The protein below binds the small molecule below.
Small molecule (SMILES): CC(C)C[C@H](NC(=O)[C@H](CC1=c2ccccc2=NC1)NC(=O)[C@H](C)NC(=O)[C@H](C)N)C(=O)N[C@@H](Cc1ccccc1)C(=O)N[C@@H](CCC(=O)O)C(=O)N[C@@H](C)C=O

Sequence of chain 5.A:
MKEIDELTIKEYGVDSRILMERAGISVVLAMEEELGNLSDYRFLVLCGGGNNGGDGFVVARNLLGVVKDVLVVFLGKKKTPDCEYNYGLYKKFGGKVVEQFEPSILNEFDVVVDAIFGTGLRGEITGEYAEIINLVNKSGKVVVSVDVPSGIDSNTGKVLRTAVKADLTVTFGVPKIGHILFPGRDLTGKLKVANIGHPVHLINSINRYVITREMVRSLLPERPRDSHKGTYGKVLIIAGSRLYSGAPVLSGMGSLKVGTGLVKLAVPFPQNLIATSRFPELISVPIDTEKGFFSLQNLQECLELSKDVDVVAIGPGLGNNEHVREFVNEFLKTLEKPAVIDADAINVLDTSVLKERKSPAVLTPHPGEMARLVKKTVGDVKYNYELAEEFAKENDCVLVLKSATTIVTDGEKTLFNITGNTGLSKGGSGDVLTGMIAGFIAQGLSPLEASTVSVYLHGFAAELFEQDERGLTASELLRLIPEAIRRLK

Binding-site contacts:
Ligand atom CZ contacts residue SER38 of chain 5.A at 3.3 Å.
Ligand atom CA contacts residue GLU44 of chain 1.A at 3.8 Å.
Ligand atom CE2 contacts residue ASN207 of chain 5.A at 3.5 Å.
Ligand atom O contacts residue VAL205 of chain 5.A at 3.5 Å (h-bond).
Ligand atom O contacts residue VAL205 of chain 5.A at 2.9 Å (h-bond).
Ligand atom CE2 contacts residue VAL40 of chain 1.A at 3.8 Å (hydrophobic).
Ligand atom CE2 contacts residue GLU45 of chain 5.A at 3.9 Å.
Ligand atom CH2 contacts residue ARG34 of chain 5.A at 3.5 Å.
Ligand atom CA contacts residue GLU44 of chain 1.A at 3.7 Å.
Ligand atom CE3 contacts residue LEU41 of chain 1.A at 3.8 Å (hydrophobic).
Ligand atom O contacts residue ASN207 of chain 5.A at 3.1 Å (h-bond).
Ligand atom CZ2 contacts residue ARG34 of chain 5.A at 3.6 Å.
Ligand atom NE1 contacts residue ASN207 of chain 5.A at 3.5 Å (h-bond).
Ligand atom C contacts residue VAL205 of chain 5.A at 3.5 Å (hydrophobic).
Ligand atom CD1 contacts residue ASN74 of chain 1.A at 3.8 Å.
Ligand atom CH2 contacts residue ILE37 of chain 1.A at 3.8 Å (hydrophobic).
Ligand atom CD2 contacts residue LEU41 of chain 5.A at 3.7 Å (hydrophobic).
Ligand atom N contacts residue VAL205 of chain 5.A at 2.8 Å (h-bond).
Ligand atom O contacts residue ASN207 of chain 5.A at 2.8 Å (h-bond).
Ligand atom CD1 contacts residue SER38 of chain 5.A at 3.5 Å.
Ligand atom CA contacts residue VAL205 of chain 5.A at 3.2 Å (hydrophobic).
Ligand atom CG contacts residue VAL40 of chain 1.A at 3.8 Å (hydrophobic).
Ligand atom O contacts residue LYS204 of chain 5.A at 3.6 Å.
Ligand atom N contacts residue GLU44 of chain 1.A at 3.1 Å (salt-bridge).
Ligand atom CE1 contacts residue ALA206 of chain 5.A at 3.8 Å (hydrophobic).
Ligand atom O contacts residue ALA206 of chain 5.A at 3.3 Å.
Ligand atom CZ2 contacts residue ASN74 of chain 1.A at 3.6 Å.
Ligand atom C contacts residue GLU44 of chain 1.A at 3.4 Å.
Ligand atom CZ contacts residue ALA42 of chain 5.A at 3.6 Å (hydrophobic).
Ligand atom CE1 contacts residue SER38 of chain 5.A at 3.8 Å.
Ligand atom NE1 contacts residue ASN74 of chain 1.A at 2.9 Å (h-bond).
Ligand atom CB contacts residue GLU44 of chain 1.A at 3.4 Å.
Ligand atom CA contacts residue VAL205 of chain 5.A at 3.8 Å (hydrophobic).
Ligand atom CD1 contacts residue ASN207 of chain 5.A at 3.5 Å.
Ligand atom CD2 contacts residue VAL40 of chain 1.A at 3.7 Å (hydrophobic).
Ligand atom CD2 contacts residue GLU45 of chain 5.A at 3.8 Å.
Ligand atom CZ2 contacts residue ASN207 of chain 5.A at 3.7 Å.
Ligand atom C contacts residue LEU203 of chain 5.A at 3.4 Å (hydrophobic).
Ligand atom N contacts residue GLU44 of chain 1.A at 2.9 Å (salt-bridge).
Ligand atom N contacts residue ASN49 of chain 1.A at 3.3 Å.

Sequence of chain 1.A:
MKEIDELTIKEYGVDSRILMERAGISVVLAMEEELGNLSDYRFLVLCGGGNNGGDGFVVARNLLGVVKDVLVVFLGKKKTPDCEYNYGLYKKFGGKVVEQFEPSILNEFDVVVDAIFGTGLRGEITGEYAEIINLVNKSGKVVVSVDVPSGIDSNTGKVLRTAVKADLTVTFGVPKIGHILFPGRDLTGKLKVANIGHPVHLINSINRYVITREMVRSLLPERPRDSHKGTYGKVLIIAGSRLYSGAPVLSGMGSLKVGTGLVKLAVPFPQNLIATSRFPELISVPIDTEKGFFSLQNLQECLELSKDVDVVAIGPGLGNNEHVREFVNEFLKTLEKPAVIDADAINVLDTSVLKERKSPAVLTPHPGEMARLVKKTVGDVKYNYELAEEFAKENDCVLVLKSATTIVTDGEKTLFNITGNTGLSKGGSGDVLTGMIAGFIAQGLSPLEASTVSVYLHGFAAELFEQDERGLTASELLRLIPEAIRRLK